Binding-site contacts:
Ligand atom C5 contacts residue ILE266 of chain 1.C at 3.8 Å (hydrophobic).
Ligand atom O3G contacts residue GLY124 of chain 1.C at 2.6 Å (h-bond).
Ligand atom C6 contacts residue ILE266 of chain 1.C at 3.5 Å (hydrophobic).
Ligand atom O2A contacts residue THR128 of chain 1.C at 2.8 Å (h-bond).
Ligand atom O2A contacts residue GLY126 of chain 1.C at 3.0 Å.
Ligand atom N1 contacts residue ILE266 of chain 1.C at 3.7 Å.
Ligand atom O2B contacts residue MG1 of chain 1.W at 2.8 Å.
Ligand atom O1A contacts residue GLY126 of chain 1.C at 2.9 Å (h-bond).
Ligand atom O5' contacts residue MG1 of chain 1.W at 3.5 Å.
Ligand atom PB contacts residue MG1 of chain 1.W at 2.3 Å.
Ligand atom S1G contacts residue ALA123 of chain 1.C at 3.5 Å.
Ligand atom O1A contacts residue VAL125 of chain 1.C at 3.7 Å.
Ligand atom O2G contacts residue MG1 of chain 1.W at 3.6 Å.
Ligand atom C4 contacts residue ILE266 of chain 1.C at 3.8 Å (hydrophobic).
Ligand atom PA contacts residue THR128 of chain 1.C at 3.8 Å.
Ligand atom O3G contacts residue VAL125 of chain 1.C at 3.7 Å.
Ligand atom O3G contacts residue ALA123 of chain 1.C at 3.7 Å.
Ligand atom C2 contacts residue ILE266 of chain 1.C at 3.4 Å (hydrophobic).
Ligand atom O3A contacts residue THR128 of chain 1.C at 3.3 Å.
Ligand atom O1B contacts residue MG1 of chain 1.W at 2.2 Å.
Ligand atom C5' contacts residue GLY126 of chain 1.C at 3.5 Å.
Ligand atom O2A contacts residue ALA129 of chain 1.C at 3.3 Å (h-bond).
Ligand atom PA contacts residue LYS127 of chain 1.C at 3.2 Å.
Ligand atom O2A contacts residue MG1 of chain 1.W at 3.0 Å.
Ligand atom O2A contacts residue LYS127 of chain 1.C at 2.9 Å (salt-bridge).
Ligand atom C4' contacts residue ASP305 of chain 1.C at 3.8 Å.
Ligand atom PA contacts residue GLY126 of chain 1.C at 3.5 Å.
Ligand atom N3 contacts residue ILE266 of chain 1.C at 3.5 Å.
Ligand atom C5' contacts residue ASP305 of chain 1.C at 3.5 Å.
Ligand atom O3A contacts residue MG1 of chain 1.W at 1.9 Å.
Ligand atom O1A contacts residue LYS127 of chain 1.C at 2.6 Å (salt-bridge).
Ligand atom O3B contacts residue MG1 of chain 1.W at 3.8 Å.
Ligand atom N6 contacts residue ILE96 of chain 1.C at 2.9 Å (h-bond).
Ligand atom N1 contacts residue ILE96 of chain 1.C at 3.8 Å.
Ligand atom N6 contacts residue ILE266 of chain 1.C at 3.5 Å.
Ligand atom PG contacts residue GLY124 of chain 1.C at 3.8 Å.
Ligand atom C8 contacts residue GLY126 of chain 1.C at 3.3 Å.
Ligand atom PA contacts residue MG1 of chain 1.W at 2.9 Å.
Ligand atom O4' contacts residue ASP305 of chain 1.C at 3.8 Å.
Ligand atom N7 contacts residue GLY126 of chain 1.C at 3.8 Å.

Sequence of chain 1.C:
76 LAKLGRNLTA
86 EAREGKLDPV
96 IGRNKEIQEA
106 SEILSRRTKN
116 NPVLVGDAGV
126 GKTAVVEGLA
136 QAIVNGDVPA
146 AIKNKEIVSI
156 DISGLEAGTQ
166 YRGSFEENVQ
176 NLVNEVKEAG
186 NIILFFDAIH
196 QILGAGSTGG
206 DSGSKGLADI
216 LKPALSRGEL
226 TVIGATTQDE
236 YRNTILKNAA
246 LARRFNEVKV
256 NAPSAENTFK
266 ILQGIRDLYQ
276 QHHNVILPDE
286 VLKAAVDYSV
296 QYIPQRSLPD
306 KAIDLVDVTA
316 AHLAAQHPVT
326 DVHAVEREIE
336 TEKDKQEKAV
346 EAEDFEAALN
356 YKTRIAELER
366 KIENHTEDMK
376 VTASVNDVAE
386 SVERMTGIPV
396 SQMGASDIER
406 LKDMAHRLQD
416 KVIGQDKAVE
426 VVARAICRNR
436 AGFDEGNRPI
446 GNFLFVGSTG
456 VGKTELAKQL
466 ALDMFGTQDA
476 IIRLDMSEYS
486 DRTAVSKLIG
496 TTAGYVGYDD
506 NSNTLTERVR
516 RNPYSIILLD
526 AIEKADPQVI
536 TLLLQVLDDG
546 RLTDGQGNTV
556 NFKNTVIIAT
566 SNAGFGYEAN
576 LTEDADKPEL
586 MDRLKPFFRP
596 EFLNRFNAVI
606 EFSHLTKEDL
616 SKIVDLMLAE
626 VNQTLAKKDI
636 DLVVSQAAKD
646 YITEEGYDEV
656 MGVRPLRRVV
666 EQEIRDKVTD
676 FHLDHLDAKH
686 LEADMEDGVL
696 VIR

The protein below binds the small molecule below.
Small molecule (SMILES): Nc1ncnc2c1ncn2[C@@H]1O[C@H](COP(=O)(O)OP(=O)(O)OP(O)(O)=S)[C@@H](O)[C@H]1O